Binding-site contacts:
Ligand atom C8 contacts residue ASN137 of chain 1.C at 3.4 Å.
Ligand atom O6 contacts residue LYS137 of chain 1.D at 3.5 Å.
Ligand atom O5 contacts residue NAG1 of chain 1.F at 3.7 Å.
Ligand atom O4 contacts residue ASN139 of chain 1.A at 3.6 Å (h-bond).
Ligand atom O3 contacts residue GLY142 of chain 1.A at 4.2 Å.
Ligand atom O4 contacts residue VAL141 of chain 1.A at 3.3 Å.
Ligand atom O7 contacts residue VAL131 of chain 1.D at 3.8 Å.
Ligand atom C4 contacts residue ASN137 of chain 1.C at 4.2 Å.
Ligand atom O4 contacts residue NAG1 of chain 1.F at 4.1 Å.
Ligand atom C6 contacts residue NAG1 of chain 1.F at 4.1 Å.
Ligand atom C5 contacts residue SER138 of chain 1.A at 4.1 Å.
Ligand atom O6 contacts residue VAL141 of chain 1.A at 3.4 Å.
Ligand atom O6 contacts residue SER138 of chain 1.A at 3.0 Å (h-bond).
Ligand atom C2 contacts residue ASN137 of chain 1.C at 2.4 Å.
Ligand atom C5 contacts residue NAG1 of chain 1.F at 3.4 Å.
Ligand atom C1 contacts residue ASN137 of chain 1.C at 1.4 Å.
Ligand atom O2 contacts residue TRP161 of chain 1.A at 3.1 Å.
Ligand atom C3 contacts residue ASP158 of chain 1.A at 3.4 Å.
Ligand atom O2 contacts residue ASN139 of chain 1.A at 4.0 Å.
Ligand atom O3 contacts residue ASN139 of chain 1.A at 2.4 Å (h-bond).
Ligand atom C6 contacts residue TRP161 of chain 1.A at 3.6 Å (hydrophobic).
Ligand atom O4 contacts residue TRP161 of chain 1.A at 3.8 Å.
Ligand atom C3 contacts residue ASN139 of chain 1.A at 3.4 Å.
Ligand atom O4 contacts residue ASP158 of chain 1.A at 3.0 Å (salt-bridge).
Ligand atom O5 contacts residue ASN137 of chain 1.C at 2.4 Å (h-bond).
Ligand atom O4 contacts residue SER138 of chain 1.A at 3.5 Å (h-bond).
Ligand atom C4 contacts residue ASP158 of chain 1.A at 3.7 Å.
Ligand atom O3 contacts residue ASP158 of chain 1.A at 3.4 Å (salt-bridge).
Ligand atom C4 contacts residue GLY142 of chain 1.A at 4.1 Å.
Ligand atom O7 contacts residue MET138 of chain 1.C at 3.5 Å (h-bond).
Ligand atom C3 contacts residue ASN137 of chain 1.C at 3.7 Å.
Ligand atom C5 contacts residue ASN137 of chain 1.C at 3.7 Å.
Ligand atom O4 contacts residue GLY142 of chain 1.A at 2.8 Å (h-bond).
Ligand atom N2 contacts residue ASN137 of chain 1.C at 2.8 Å (h-bond).
Ligand atom C4 contacts residue ASN139 of chain 1.A at 3.5 Å.
Ligand atom O6 contacts residue ARG167 of chain 1.A at 4.2 Å.
Ligand atom O6 contacts residue NAG1 of chain 1.F at 4.1 Å.
Ligand atom C7 contacts residue ASN137 of chain 1.C at 3.4 Å.
Ligand atom C4 contacts residue SER138 of chain 1.A at 3.6 Å.
Ligand atom C6 contacts residue SER138 of chain 1.A at 3.4 Å.

Sequence of chain 1.A:
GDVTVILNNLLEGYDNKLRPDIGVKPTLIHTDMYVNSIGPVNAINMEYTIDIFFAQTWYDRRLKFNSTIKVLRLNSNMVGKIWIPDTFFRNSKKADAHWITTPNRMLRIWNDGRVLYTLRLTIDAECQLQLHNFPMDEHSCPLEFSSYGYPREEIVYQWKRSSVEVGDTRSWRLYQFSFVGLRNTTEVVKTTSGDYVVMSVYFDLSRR

Sequence of chain 1.C:
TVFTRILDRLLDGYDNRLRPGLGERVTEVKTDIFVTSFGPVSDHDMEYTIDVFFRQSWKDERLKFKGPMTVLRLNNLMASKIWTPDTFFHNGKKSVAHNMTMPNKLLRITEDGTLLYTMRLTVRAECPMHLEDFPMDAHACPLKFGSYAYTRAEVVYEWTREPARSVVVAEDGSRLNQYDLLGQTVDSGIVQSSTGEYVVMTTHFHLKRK

Sequence of chain 1.D:
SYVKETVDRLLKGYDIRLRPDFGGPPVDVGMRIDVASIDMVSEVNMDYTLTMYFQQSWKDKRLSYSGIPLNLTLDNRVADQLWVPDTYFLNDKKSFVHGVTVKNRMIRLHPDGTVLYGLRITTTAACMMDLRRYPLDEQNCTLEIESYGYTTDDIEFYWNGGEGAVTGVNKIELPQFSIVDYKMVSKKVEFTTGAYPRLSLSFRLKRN

This small molecule binds to this protein.
Small molecule (SMILES): CC(=O)N[C@H]1[C@H](O[C@H]2[C@H](O)[C@@H](NC(C)=O)CO[C@@H]2CO)O[C@H](CO)[C@@H](O[C@@H]2O[C@H](CO[C@H]3O[C@H](CO)[C@@H](O)[C@H](O[C@H]4O[C@H](CO)[C@@H](O)[C@H](O)[C@@H]4O)[C@@H]3O)[C@@H](O)[C@H](O[C@H]3O[C@H](CO)[C@@H](O)[C@H](O)[C@@H]3O[C@H]3O[C@H](CO)[C@@H](O)[C@H](O)[C@@H]3O)[C@@H]2O)[C@@H]1O